Sequence of chain 2.B:
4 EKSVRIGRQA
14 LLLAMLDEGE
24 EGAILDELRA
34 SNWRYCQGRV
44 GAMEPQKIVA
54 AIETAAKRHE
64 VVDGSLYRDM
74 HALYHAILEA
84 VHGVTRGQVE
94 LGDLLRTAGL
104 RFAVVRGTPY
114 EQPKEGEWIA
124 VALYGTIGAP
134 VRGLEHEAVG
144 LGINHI

This protein binds this small molecule.
Small molecule (SMILES): N[C@@H](Cc1c[nH]c[nH+]1)C(=O)O

Sequence of chain 1.B:
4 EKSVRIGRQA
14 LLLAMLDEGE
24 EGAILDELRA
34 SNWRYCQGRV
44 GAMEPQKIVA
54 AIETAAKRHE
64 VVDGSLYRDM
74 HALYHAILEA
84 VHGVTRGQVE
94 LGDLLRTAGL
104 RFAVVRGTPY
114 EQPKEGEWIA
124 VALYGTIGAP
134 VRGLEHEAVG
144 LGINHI

Sequence of chain 2.A:
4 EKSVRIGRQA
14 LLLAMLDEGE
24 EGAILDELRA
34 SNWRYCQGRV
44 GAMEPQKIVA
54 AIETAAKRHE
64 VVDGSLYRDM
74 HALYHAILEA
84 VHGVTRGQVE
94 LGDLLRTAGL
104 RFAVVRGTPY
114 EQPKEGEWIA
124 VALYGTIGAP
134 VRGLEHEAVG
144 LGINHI

Binding-site contacts:
Ligand atom O contacts residue MG1 of chain 1.G at 2.1 Å.
Ligand atom CA contacts residue MG1 of chain 1.G at 3.2 Å.
Ligand atom C contacts residue MG1 of chain 1.G at 3.0 Å.
Ligand atom C contacts residue HIS139 of chain 2.B at 3.8 Å.
Ligand atom N contacts residue HIS74 of chain 1.B at 3.0 Å.
Ligand atom CD2 contacts residue ALA132 of chain 2.B at 3.7 Å (hydrophobic).
Ligand atom CE1 contacts residue TYR70 of chain 1.B at 3.7 Å (hydrophobic).
Ligand atom N contacts residue TYR70 of chain 1.B at 3.2 Å (h-bond).
Ligand atom NE2 contacts residue TYR77 of chain 1.B at 3.4 Å.
Ligand atom CD2 contacts residue GLY131 of chain 2.B at 3.8 Å.
Ligand atom OXT contacts residue ILE130 of chain 2.B at 3.8 Å.
Ligand atom CG contacts residue TYR77 of chain 1.B at 3.9 Å (hydrophobic).
Ligand atom CG contacts residue GLY131 of chain 2.B at 3.6 Å.
Ligand atom ND1 contacts residue ALA132 of chain 2.B at 3.6 Å (h-bond).
Ligand atom N contacts residue HIS78 of chain 1.B at 3.2 Å (h-bond).
Ligand atom CA contacts residue TYR77 of chain 1.B at 3.6 Å (hydrophobic).
Ligand atom C contacts residue ARG89 of chain 2.B at 3.4 Å.
Ligand atom OXT contacts residue ARG89 of chain 2.B at 2.8 Å (salt-bridge).
Ligand atom N contacts residue MG1 of chain 1.G at 2.4 Å.
Ligand atom O contacts residue HIS78 of chain 1.B at 3.1 Å (h-bond).
Ligand atom CB contacts residue TYR70 of chain 1.B at 3.9 Å (hydrophobic).
Ligand atom C contacts residue HIS78 of chain 1.B at 3.7 Å.
Ligand atom OXT contacts residue ARG99 of chain 2.B at 2.9 Å (salt-bridge).
Ligand atom CA contacts residue HIS78 of chain 1.B at 3.6 Å.
Ligand atom CG contacts residue ALA132 of chain 2.B at 3.8 Å (hydrophobic).
Ligand atom N contacts residue HIS139 of chain 2.B at 3.3 Å (h-bond).
Ligand atom CE1 contacts residue TYR77 of chain 1.B at 4.0 Å (hydrophobic).
Ligand atom C contacts residue ARG99 of chain 2.B at 3.8 Å.
Ligand atom CE1 contacts residue ALA132 of chain 2.B at 3.5 Å (hydrophobic).
Ligand atom ND1 contacts residue GLY131 of chain 2.B at 3.8 Å.
Ligand atom CD2 contacts residue ARG99 of chain 2.B at 3.7 Å.
Ligand atom CD2 contacts residue TYR77 of chain 1.B at 3.4 Å (hydrophobic).
Ligand atom ND1 contacts residue TYR70 of chain 1.B at 2.8 Å (h-bond).
Ligand atom O contacts residue HIS139 of chain 2.B at 3.1 Å (h-bond).
Ligand atom O contacts residue ARG89 of chain 2.B at 2.8 Å (salt-bridge).
Ligand atom NE2 contacts residue GLY131 of chain 2.B at 4.0 Å.
Ligand atom NE2 contacts residue ALA132 of chain 2.B at 3.5 Å (h-bond).
Ligand atom CD2 contacts residue LEU98 of chain 2.B at 4.0 Å (hydrophobic).
Ligand atom CB contacts residue GLY131 of chain 2.B at 3.6 Å.
Ligand atom CG contacts residue TYR70 of chain 1.B at 3.7 Å (hydrophobic).